Binding-site contacts:
Ligand atom O19 contacts residue MG1 of chain 1.D at 3.7 Å.
Ligand atom O19 contacts residue ASP86 of chain 1.A at 3.0 Å (salt-bridge).
Ligand atom O18 contacts residue ASP216 of chain 1.A at 4.3 Å.
Ligand atom O15 contacts residue ASP216 of chain 1.A at 3.0 Å (salt-bridge).
Ligand atom P14 contacts residue MG1 of chain 1.D at 3.4 Å.
Ligand atom C3 contacts residue AO61 of chain 1.E at 4.2 Å.
Ligand atom O15 contacts residue ASP212 of chain 1.A at 3.0 Å (salt-bridge).
Ligand atom O16 contacts residue ARG56 of chain 1.A at 2.9 Å (salt-bridge).
Ligand atom C7 contacts residue AO61 of chain 1.E at 3.7 Å.
Ligand atom P12 contacts residue ASP212 of chain 1.A at 4.0 Å.
Ligand atom O17 contacts residue MG1 of chain 1.C at 3.5 Å.
Ligand atom O9 contacts residue MG1 of chain 1.C at 4.2 Å.
Ligand atom C1 contacts residue ILE75 of chain 1.A at 4.0 Å (hydrophobic).
Ligand atom O18 contacts residue ASP212 of chain 1.A at 3.1 Å (salt-bridge).
Ligand atom C2 contacts residue AO61 of chain 1.E at 4.0 Å.
Ligand atom O15 contacts residue MG1 of chain 1.C at 2.2 Å.
Ligand atom C5 contacts residue VAL78 of chain 1.A at 4.2 Å (hydrophobic).
Ligand atom C5 contacts residue ASP82 of chain 1.A at 4.1 Å.
Ligand atom P12 contacts residue ARG56 of chain 1.A at 4.0 Å.
Ligand atom C8 contacts residue AO61 of chain 1.E at 3.6 Å.
Ligand atom C6 contacts residue AO61 of chain 1.E at 4.1 Å.
Ligand atom C10 contacts residue AO61 of chain 1.E at 4.2 Å.
Ligand atom O9 contacts residue ARG56 of chain 1.A at 4.4 Å.
Ligand atom O9 contacts residue AO61 of chain 1.E at 4.2 Å.
Ligand atom O18 contacts residue ARG56 of chain 1.A at 4.3 Å.
Ligand atom O17 contacts residue MG1 of chain 1.D at 4.0 Å.
Ligand atom P12 contacts residue MG1 of chain 1.C at 3.4 Å.
Ligand atom O9 contacts residue ASP212 of chain 1.A at 3.9 Å.
Ligand atom C1 contacts residue AO61 of chain 1.E at 3.4 Å.
Ligand atom C11 contacts residue ASP82 of chain 1.A at 3.9 Å.
Ligand atom C10 contacts residue ARG56 of chain 1.A at 4.1 Å.
Ligand atom O18 contacts residue MG1 of chain 1.C at 2.1 Å.
Ligand atom C8 contacts residue ASP212 of chain 1.A at 4.2 Å.
Ligand atom C5 contacts residue AO61 of chain 1.E at 3.8 Å.
Ligand atom O15 contacts residue MG1 of chain 1.D at 2.1 Å.
Ligand atom P14 contacts residue MG1 of chain 1.C at 3.3 Å.
Ligand atom O13 contacts residue MG1 of chain 1.C at 3.8 Å.
Ligand atom P14 contacts residue ASP216 of chain 1.A at 4.4 Å.
Ligand atom P14 contacts residue ASP212 of chain 1.A at 4.2 Å.
Ligand atom C6 contacts residue ASP82 of chain 1.A at 4.0 Å.

A protein and the small-molecule ligand that binds it are described below.
Small molecule (SMILES): CC(C)=CCC[C@H](C)CCOP(=O)(O)OP(=O)(O)O

Sequence of chain 1.A:
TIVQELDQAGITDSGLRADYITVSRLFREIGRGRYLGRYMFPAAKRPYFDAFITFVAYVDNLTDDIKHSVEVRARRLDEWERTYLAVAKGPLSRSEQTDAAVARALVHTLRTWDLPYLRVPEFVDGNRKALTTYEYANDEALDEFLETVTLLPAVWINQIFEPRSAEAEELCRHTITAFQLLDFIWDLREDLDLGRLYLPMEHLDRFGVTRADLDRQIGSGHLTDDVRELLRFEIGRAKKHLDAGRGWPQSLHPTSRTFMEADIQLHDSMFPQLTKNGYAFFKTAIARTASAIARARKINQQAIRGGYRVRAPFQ